Sequence of chain 1.E:
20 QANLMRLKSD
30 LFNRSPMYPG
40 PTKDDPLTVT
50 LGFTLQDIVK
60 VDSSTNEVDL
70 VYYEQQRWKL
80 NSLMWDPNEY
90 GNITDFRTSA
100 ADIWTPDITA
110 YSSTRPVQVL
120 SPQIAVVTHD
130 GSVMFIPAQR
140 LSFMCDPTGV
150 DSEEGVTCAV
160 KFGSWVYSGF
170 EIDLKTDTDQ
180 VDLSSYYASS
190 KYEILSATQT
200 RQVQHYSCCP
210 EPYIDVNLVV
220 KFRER

This small molecule binds to this protein.
Small molecule (SMILES): c1ccc(C2CCN(CCc3cc4ccccc4[nH]3)CC2)cc1

Sequence of chain 1.D:
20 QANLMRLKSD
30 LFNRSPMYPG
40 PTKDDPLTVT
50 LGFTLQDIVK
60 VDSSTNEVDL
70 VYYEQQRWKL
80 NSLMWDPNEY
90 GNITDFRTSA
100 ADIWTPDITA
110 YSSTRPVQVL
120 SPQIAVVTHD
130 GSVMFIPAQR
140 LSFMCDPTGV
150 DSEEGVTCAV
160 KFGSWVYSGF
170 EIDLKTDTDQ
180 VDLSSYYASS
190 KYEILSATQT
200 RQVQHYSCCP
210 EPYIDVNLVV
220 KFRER

Binding-site contacts:
Ligand atom CAG contacts residue SER163 of chain 1.D at 3.4 Å.
Ligand atom CAE contacts residue TYR72 of chain 1.E at 3.9 Å (hydrophobic).
Ligand atom CAV contacts residue TRP164 of chain 1.D at 3.9 Å (hydrophobic).
Ligand atom CAK contacts residue TRP164 of chain 1.D at 3.4 Å (hydrophobic).
Ligand atom CAT contacts residue TYR110 of chain 1.D at 4.4 Å (hydrophobic).
Ligand atom NAQ contacts residue TYR205 of chain 1.D at 4.3 Å.
Ligand atom C17 contacts residue TYR205 of chain 1.D at 4.2 Å (hydrophobic).
Ligand atom CAW contacts residue TYR205 of chain 1.D at 3.4 Å (hydrophobic).
Ligand atom CAN contacts residue CYS208 of chain 1.D at 3.9 Å (hydrophobic).
Ligand atom NAQ contacts residue TYR212 of chain 1.D at 3.8 Å.
Ligand atom CAU contacts residue TRP164 of chain 1.D at 4.4 Å (hydrophobic).
Ligand atom CAD contacts residue TRP164 of chain 1.D at 4.1 Å (hydrophobic).
Ligand atom CAN contacts residue TYR212 of chain 1.D at 3.5 Å (hydrophobic).
Ligand atom N1 contacts residue TYR110 of chain 1.D at 3.8 Å.
Ligand atom CAO contacts residue TYR205 of chain 1.D at 4.0 Å (hydrophobic).
Ligand atom CAK contacts residue TYR110 of chain 1.D at 4.2 Å (hydrophobic).
Ligand atom N1 contacts residue TYR205 of chain 1.D at 4.4 Å.
Ligand atom CAC contacts residue TYR72 of chain 1.E at 4.1 Å (hydrophobic).
Ligand atom CAU contacts residue TYR72 of chain 1.E at 4.4 Å (hydrophobic).
Ligand atom CAX contacts residue TYR212 of chain 1.D at 4.1 Å (hydrophobic).
Ligand atom CAG contacts residue TYR110 of chain 1.D at 3.2 Å (hydrophobic).
Ligand atom CAL contacts residue TYR110 of chain 1.D at 3.6 Å (hydrophobic).
Ligand atom CAL contacts residue TYR205 of chain 1.D at 4.2 Å (hydrophobic).
Ligand atom CAJ contacts residue CYS207 of chain 1.D at 3.8 Å (hydrophobic).
Ligand atom CAP contacts residue TYR205 of chain 1.D at 4.0 Å (hydrophobic).
Ligand atom CAP contacts residue TYR212 of chain 1.D at 3.7 Å (hydrophobic).
Ligand atom CAJ contacts residue CYS208 of chain 1.D at 3.4 Å (hydrophobic).
Ligand atom CAF contacts residue CYS208 of chain 1.D at 4.1 Å (hydrophobic).
Ligand atom CAF contacts residue CYS207 of chain 1.D at 3.8 Å (hydrophobic).
Ligand atom CAG contacts residue TRP164 of chain 1.D at 3.9 Å (hydrophobic).
Ligand atom CAD contacts residue ILE135 of chain 1.E at 3.5 Å (hydrophobic).
Ligand atom CAT contacts residue TYR72 of chain 1.E at 4.4 Å (hydrophobic).
Ligand atom CAR contacts residue TYR72 of chain 1.E at 3.7 Å (hydrophobic).
Ligand atom CAC contacts residue ILE135 of chain 1.E at 3.3 Å (hydrophobic).
Ligand atom CAK contacts residue SER163 of chain 1.D at 4.1 Å.